Sequence of chain 2.C:
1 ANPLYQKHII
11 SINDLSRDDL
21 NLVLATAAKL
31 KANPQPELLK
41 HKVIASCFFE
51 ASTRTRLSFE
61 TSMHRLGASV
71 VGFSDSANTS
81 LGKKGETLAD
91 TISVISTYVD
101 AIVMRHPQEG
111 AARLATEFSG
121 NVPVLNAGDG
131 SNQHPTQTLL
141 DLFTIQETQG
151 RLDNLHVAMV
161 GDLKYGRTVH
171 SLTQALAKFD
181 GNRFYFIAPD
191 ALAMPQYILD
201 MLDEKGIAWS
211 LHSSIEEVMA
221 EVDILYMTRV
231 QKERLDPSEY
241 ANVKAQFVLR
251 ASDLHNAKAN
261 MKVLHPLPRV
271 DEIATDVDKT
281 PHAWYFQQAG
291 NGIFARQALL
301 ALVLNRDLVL

Binding-site contacts:
Ligand atom O1P contacts residue SER80 of chain 2.C at 3.1 Å (h-bond).
Ligand atom C3 contacts residue LEU267 of chain 3.C at 3.4 Å (hydrophobic).
Ligand atom C3 contacts residue THR168 of chain 3.C at 3.6 Å.
Ligand atom O5 contacts residue GLN231 of chain 3.C at 2.9 Å (h-bond).
Ligand atom C5 contacts residue GLN231 of chain 3.C at 3.6 Å.
Ligand atom O2 contacts residue HIS134 of chain 3.C at 3.5 Å.
Ligand atom O2 contacts residue ARG167 of chain 3.C at 2.6 Å (salt-bridge).
Ligand atom O5 contacts residue ARG229 of chain 3.C at 2.9 Å (salt-bridge).
Ligand atom O2P contacts residue SER80 of chain 2.C at 3.0 Å (h-bond).
Ligand atom N2 contacts residue LEU267 of chain 3.C at 2.8 Å (h-bond).
Ligand atom C2 contacts residue LEU267 of chain 3.C at 3.7 Å (hydrophobic).
Ligand atom O3P contacts residue THR55 of chain 3.C at 2.7 Å (h-bond).
Ligand atom O3P contacts residue ARG54 of chain 3.C at 3.5 Å (salt-bridge).
Ligand atom O3 contacts residue ARG167 of chain 3.C at 2.9 Å (salt-bridge).
Ligand atom C1P contacts residue ARG54 of chain 3.C at 3.4 Å.
Ligand atom P contacts residue SER80 of chain 2.C at 3.6 Å.
Ligand atom O4 contacts residue LYS84 of chain 2.C at 2.8 Å (salt-bridge).
Ligand atom C4 contacts residue HIS134 of chain 3.C at 3.7 Å.
Ligand atom O4 contacts residue ARG229 of chain 3.C at 2.9 Å (salt-bridge).
Ligand atom O3 contacts residue LYS84 of chain 2.C at 2.9 Å (salt-bridge).
Ligand atom C5 contacts residue LEU267 of chain 3.C at 3.5 Å (hydrophobic).
Ligand atom O1 contacts residue ARG105 of chain 3.C at 2.9 Å (salt-bridge).
Ligand atom P contacts residue ARG54 of chain 3.C at 3.7 Å.
Ligand atom C2 contacts residue THR168 of chain 3.C at 3.7 Å.
Ligand atom O3P contacts residue ARG105 of chain 3.C at 3.3 Å (salt-bridge).
Ligand atom O3P contacts residue THR53 of chain 3.C at 3.6 Å.
Ligand atom O1 contacts residue HIS134 of chain 3.C at 2.8 Å (h-bond).
Ligand atom O1P contacts residue ARG105 of chain 3.C at 2.9 Å (salt-bridge).
Ligand atom C4 contacts residue ARG167 of chain 3.C at 3.5 Å.
Ligand atom P contacts residue THR53 of chain 3.C at 3.6 Å.
Ligand atom C1 contacts residue LEU267 of chain 3.C at 3.5 Å (hydrophobic).
Ligand atom P contacts residue ARG105 of chain 3.C at 3.7 Å.
Ligand atom O1 contacts residue THR55 of chain 3.C at 2.9 Å (h-bond).
Ligand atom C1P contacts residue LEU267 of chain 3.C at 3.4 Å (hydrophobic).
Ligand atom O2P contacts residue ARG54 of chain 3.C at 2.8 Å (salt-bridge).
Ligand atom O2P contacts residue THR53 of chain 3.C at 2.8 Å (h-bond).
Ligand atom O3 contacts residue ARG105 of chain 3.C at 3.4 Å (salt-bridge).
Ligand atom O3P contacts residue SER52 of chain 3.C at 2.5 Å (h-bond).
Ligand atom O1P contacts residue LYS84 of chain 2.C at 2.8 Å (salt-bridge).
Ligand atom C5 contacts residue ARG229 of chain 3.C at 3.5 Å.

Sequence of chain 3.C:
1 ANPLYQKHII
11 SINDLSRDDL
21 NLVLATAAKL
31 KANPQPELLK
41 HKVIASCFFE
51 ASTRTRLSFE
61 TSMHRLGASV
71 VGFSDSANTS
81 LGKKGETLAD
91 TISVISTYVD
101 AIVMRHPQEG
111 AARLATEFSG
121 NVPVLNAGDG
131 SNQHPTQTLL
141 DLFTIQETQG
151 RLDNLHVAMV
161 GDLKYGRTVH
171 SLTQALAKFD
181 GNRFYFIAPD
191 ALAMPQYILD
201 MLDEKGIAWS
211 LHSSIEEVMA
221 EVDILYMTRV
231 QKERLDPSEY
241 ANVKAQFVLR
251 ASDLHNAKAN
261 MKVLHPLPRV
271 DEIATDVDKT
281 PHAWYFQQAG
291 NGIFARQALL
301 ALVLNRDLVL

A small-molecule ligand and the protein it binds are described below.
Small molecule (SMILES): O=C(O)C[C@H](NC(=O)CP(=O)(O)O)C(=O)O